Sequence of chain 1.A:
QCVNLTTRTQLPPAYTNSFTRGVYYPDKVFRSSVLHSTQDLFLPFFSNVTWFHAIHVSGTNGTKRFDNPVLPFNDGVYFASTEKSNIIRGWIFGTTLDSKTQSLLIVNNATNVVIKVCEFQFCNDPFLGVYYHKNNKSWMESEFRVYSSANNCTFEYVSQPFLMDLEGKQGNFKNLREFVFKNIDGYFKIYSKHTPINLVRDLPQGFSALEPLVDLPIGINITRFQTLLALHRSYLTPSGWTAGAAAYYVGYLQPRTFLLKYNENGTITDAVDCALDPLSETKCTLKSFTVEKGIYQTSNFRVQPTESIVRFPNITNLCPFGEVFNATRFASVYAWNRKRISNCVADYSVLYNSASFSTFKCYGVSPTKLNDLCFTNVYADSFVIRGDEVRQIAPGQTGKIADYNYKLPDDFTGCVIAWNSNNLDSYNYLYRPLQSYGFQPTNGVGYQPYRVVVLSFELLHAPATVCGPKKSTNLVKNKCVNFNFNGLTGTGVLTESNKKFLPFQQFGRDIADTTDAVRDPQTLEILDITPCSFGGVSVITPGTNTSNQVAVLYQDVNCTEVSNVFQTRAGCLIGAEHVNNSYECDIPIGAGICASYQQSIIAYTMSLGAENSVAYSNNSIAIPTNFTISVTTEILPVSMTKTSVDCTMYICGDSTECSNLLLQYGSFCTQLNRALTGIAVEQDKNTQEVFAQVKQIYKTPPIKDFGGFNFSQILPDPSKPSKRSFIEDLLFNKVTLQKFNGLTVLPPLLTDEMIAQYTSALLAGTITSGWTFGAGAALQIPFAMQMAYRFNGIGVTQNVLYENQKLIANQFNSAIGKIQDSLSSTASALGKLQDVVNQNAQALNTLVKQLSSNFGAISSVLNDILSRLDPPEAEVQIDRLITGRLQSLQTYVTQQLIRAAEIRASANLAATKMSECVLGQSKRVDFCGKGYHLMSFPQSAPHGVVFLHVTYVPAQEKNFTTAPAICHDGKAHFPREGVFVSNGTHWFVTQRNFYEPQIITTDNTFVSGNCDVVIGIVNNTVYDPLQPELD

This protein binds this small molecule.
Small molecule (SMILES): CC(=O)N[C@H]1[C@H](O[C@H]2[C@H](O)[C@@H](NC(C)=O)CO[C@@H]2CO)O[C@H](CO)[C@@H](O)[C@@H]1O

Binding-site contacts:
Ligand atom C5 contacts residue ASN1134 of chain 1.A at 3.6 Å.
Ligand atom N2 contacts residue ASN1134 of chain 1.A at 2.9 Å (h-bond).
Ligand atom C3 contacts residue ASN1134 of chain 1.A at 3.8 Å.
Ligand atom O6 contacts residue ASN1134 of chain 1.A at 4.5 Å.
Ligand atom C1 contacts residue ASN1134 of chain 1.A at 1.4 Å.
Ligand atom O7 contacts residue ASN1134 of chain 1.A at 4.4 Å.
Ligand atom C4 contacts residue ASN1134 of chain 1.A at 4.2 Å.
Ligand atom C7 contacts residue ASN1134 of chain 1.A at 3.9 Å.
Ligand atom O5 contacts residue ASN1134 of chain 1.A at 2.3 Å (h-bond).
Ligand atom C2 contacts residue ASN1134 of chain 1.A at 2.5 Å.